The small molecule below binds the protein below.
Small molecule (SMILES): CCCSc1c(F)c(F)c(S(N)(=O)=O)c(F)c1F

Sequence of chain 1.B:
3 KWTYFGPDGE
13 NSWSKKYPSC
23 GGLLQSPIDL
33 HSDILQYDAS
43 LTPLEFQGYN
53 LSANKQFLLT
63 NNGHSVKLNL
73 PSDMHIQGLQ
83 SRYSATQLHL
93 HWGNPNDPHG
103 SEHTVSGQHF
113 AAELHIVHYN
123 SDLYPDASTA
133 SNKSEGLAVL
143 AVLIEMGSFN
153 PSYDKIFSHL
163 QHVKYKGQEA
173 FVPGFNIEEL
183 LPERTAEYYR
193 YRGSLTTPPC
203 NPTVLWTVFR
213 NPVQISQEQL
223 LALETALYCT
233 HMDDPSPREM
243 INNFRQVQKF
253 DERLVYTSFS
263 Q

Binding-site contacts:
Ligand atom F18 contacts residue LEU197 of chain 1.B at 3.4 Å.
Ligand atom F16 contacts residue HIS91 of chain 1.B at 3.3 Å.
Ligand atom O3 contacts residue VAL141 of chain 1.B at 3.9 Å.
Ligand atom C14 contacts residue SER133 of chain 1.B at 3.7 Å.
Ligand atom C12 contacts residue CIT1 of chain 1.S at 3.4 Å.
Ligand atom N2 contacts residue THR198 of chain 1.B at 2.8 Å (h-bond).
Ligand atom F17 contacts residue THR198 of chain 1.B at 3.1 Å.
Ligand atom O3 contacts residue HIS91 of chain 1.B at 3.3 Å.
Ligand atom O4 contacts residue THR198 of chain 1.B at 3.0 Å (h-bond).
Ligand atom F18 contacts residue PRO200 of chain 1.B at 3.2 Å.
Ligand atom F18 contacts residue THR199 of chain 1.B at 2.6 Å.
Ligand atom S1 contacts residue THR198 of chain 1.B at 3.9 Å.
Ligand atom C7 contacts residue LEU197 of chain 1.B at 3.8 Å (hydrophobic).
Ligand atom O4 contacts residue LEU197 of chain 1.B at 3.4 Å.
Ligand atom C7 contacts residue THR199 of chain 1.B at 3.4 Å.
Ligand atom C10 contacts residue LEU197 of chain 1.B at 3.9 Å (hydrophobic).
Ligand atom C6 contacts residue THR199 of chain 1.B at 3.6 Å.
Ligand atom F15 contacts residue CIT1 of chain 1.S at 3.2 Å.
Ligand atom N2 contacts residue HIS93 of chain 1.B at 3.4 Å (h-bond).
Ligand atom N2 contacts residue HIS117 of chain 1.B at 3.4 Å (h-bond).
Ligand atom O3 contacts residue HIS117 of chain 1.B at 3.4 Å (h-bond).
Ligand atom S11 contacts residue CIT1 of chain 1.S at 2.7 Å (h-bond).
Ligand atom S1 contacts residue HIS117 of chain 1.B at 3.9 Å.
Ligand atom C8 contacts residue CIT1 of chain 1.S at 3.5 Å.
Ligand atom F17 contacts residue THR199 of chain 1.B at 2.9 Å.
Ligand atom C5 contacts residue LEU197 of chain 1.B at 3.8 Å (hydrophobic).
Ligand atom C6 contacts residue LEU197 of chain 1.B at 3.7 Å (hydrophobic).
Ligand atom O3 contacts residue TRP208 of chain 1.B at 3.9 Å.
Ligand atom F16 contacts residue GLN89 of chain 1.B at 3.9 Å.
Ligand atom C14 contacts residue ALA129 of chain 1.B at 3.7 Å (hydrophobic).
Ligand atom F17 contacts residue LEU197 of chain 1.B at 3.4 Å.
Ligand atom F15 contacts residue GLN89 of chain 1.B at 3.4 Å.
Ligand atom O4 contacts residue TRP208 of chain 1.B at 3.5 Å.
Ligand atom N2 contacts residue ZN1 of chain 1.O at 2.0 Å.
Ligand atom F16 contacts residue VAL119 of chain 1.B at 2.8 Å.
Ligand atom O3 contacts residue ZN1 of chain 1.O at 3.0 Å.
Ligand atom S1 contacts residue HIS91 of chain 1.B at 3.9 Å.
Ligand atom S1 contacts residue ZN1 of chain 1.O at 3.0 Å.
Ligand atom C10 contacts residue HIS91 of chain 1.B at 3.9 Å.
Ligand atom N2 contacts residue HIS91 of chain 1.B at 3.4 Å (h-bond).